Sequence of chain 1.A:
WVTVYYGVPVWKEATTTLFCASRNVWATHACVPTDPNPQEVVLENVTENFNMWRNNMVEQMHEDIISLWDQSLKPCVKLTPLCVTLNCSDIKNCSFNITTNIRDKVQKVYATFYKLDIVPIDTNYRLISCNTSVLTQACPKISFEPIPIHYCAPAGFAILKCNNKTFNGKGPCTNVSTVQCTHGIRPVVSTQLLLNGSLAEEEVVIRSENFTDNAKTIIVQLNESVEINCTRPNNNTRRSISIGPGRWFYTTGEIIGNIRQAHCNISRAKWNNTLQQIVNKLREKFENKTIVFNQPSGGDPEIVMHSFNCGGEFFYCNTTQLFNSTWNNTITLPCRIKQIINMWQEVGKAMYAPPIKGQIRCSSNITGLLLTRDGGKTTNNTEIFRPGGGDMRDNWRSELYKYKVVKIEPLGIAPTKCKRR

A protein and the small-molecule ligand that binds it are described below.
Small molecule (SMILES): CC(=O)N[C@H]1[C@H](O[C@H]2[C@H](O)[C@@H](NC(C)=O)CO[C@@H]2CO)O[C@H](CO)[C@@H](O)[C@@H]1O

Binding-site contacts:
Ligand atom N2 contacts residue ASN362 of chain 1.A at 2.9 Å (h-bond).
Ligand atom O7 contacts residue MET349 of chain 1.A at 4.3 Å.
Ligand atom C8 contacts residue VAL348 of chain 1.A at 4.0 Å (hydrophobic).
Ligand atom C2 contacts residue ASN362 of chain 1.A at 2.6 Å.
Ligand atom C7 contacts residue ASN362 of chain 1.A at 3.2 Å.
Ligand atom C5 contacts residue ASN362 of chain 1.A at 3.8 Å.
Ligand atom O5 contacts residue THR364 of chain 1.A at 4.3 Å.
Ligand atom O7 contacts residue NAG1 of chain 1.GA at 3.7 Å.
Ligand atom C1 contacts residue ASN362 of chain 1.A at 1.5 Å.
Ligand atom O7 contacts residue ASN362 of chain 1.A at 3.4 Å (h-bond).
Ligand atom C1 contacts residue THR364 of chain 1.A at 4.1 Å.
Ligand atom O6 contacts residue NAG1 of chain 1.GA at 4.0 Å.
Ligand atom C4 contacts residue ASN362 of chain 1.A at 4.4 Å.
Ligand atom O5 contacts residue ASN362 of chain 1.A at 2.4 Å (h-bond).
Ligand atom C3 contacts residue ASN362 of chain 1.A at 3.9 Å.
Ligand atom C8 contacts residue ASN362 of chain 1.A at 3.6 Å.
Ligand atom C8 contacts residue NAG1 of chain 1.GA at 3.6 Å.
Ligand atom C7 contacts residue NAG1 of chain 1.GA at 3.9 Å.
Ligand atom C8 contacts residue MET349 of chain 1.A at 3.8 Å (hydrophobic).